Binding-site contacts:
Ligand atom N02 contacts residue GLU296 of chain 1.B at 2.8 Å (salt-bridge).
Ligand atom N29 contacts residue TRP10 of chain 1.A at 3.2 Å.
Ligand atom C25 contacts residue TYR410 of chain 1.B at 4.1 Å (hydrophobic).
Ligand atom C21 contacts residue TRP382 of chain 1.B at 4.1 Å (hydrophobic).
Ligand atom N02 contacts residue PRO269 of chain 1.B at 3.8 Å.
Ligand atom C09 contacts residue GLU296 of chain 1.B at 3.5 Å.
Ligand atom C08 contacts residue HEM1 of chain 1.G at 3.7 Å.
Ligand atom C06 contacts residue PHE288 of chain 1.B at 3.8 Å (hydrophobic).
Ligand atom N12 contacts residue HEM1 of chain 1.G at 2.9 Å (h-bond).
Ligand atom C26 contacts residue MET40 of chain 1.B at 4.1 Å (hydrophobic).
Ligand atom N02 contacts residue HEM1 of chain 1.G at 3.6 Å.
Ligand atom C03 contacts residue HEM1 of chain 1.G at 2.9 Å.
Ligand atom C24 contacts residue MET40 of chain 1.B at 3.9 Å (hydrophobic).
Ligand atom C14 contacts residue HEM1 of chain 1.G at 3.5 Å.
Ligand atom C10 contacts residue GLU296 of chain 1.B at 3.5 Å.
Ligand atom C02 contacts residue TRP291 of chain 1.B at 4.0 Å (hydrophobic).
Ligand atom C08 contacts residue VAL271 of chain 1.B at 3.5 Å (hydrophobic).
Ligand atom C11 contacts residue HEM1 of chain 1.G at 3.1 Å.
Ligand atom C02 contacts residue HEM1 of chain 1.G at 3.7 Å.
Ligand atom C09 contacts residue VAL271 of chain 1.B at 4.0 Å (hydrophobic).
Ligand atom C25 contacts residue MET40 of chain 1.B at 3.8 Å (hydrophobic).
Ligand atom C06 contacts residue VAL271 of chain 1.B at 3.4 Å (hydrophobic).
Ligand atom C09 contacts residue HEM1 of chain 1.G at 3.4 Å.
Ligand atom C13 contacts residue HEM1 of chain 1.G at 3.5 Å.
Ligand atom C02 contacts residue GLU296 of chain 1.B at 3.5 Å.
Ligand atom C07 contacts residue VAL271 of chain 1.B at 3.2 Å (hydrophobic).
Ligand atom C05 contacts residue VAL271 of chain 1.B at 3.9 Å (hydrophobic).
Ligand atom C07 contacts residue HEM1 of chain 1.G at 3.5 Å.
Ligand atom C10 contacts residue HEM1 of chain 1.G at 3.9 Å.
Ligand atom C06 contacts residue HEM1 of chain 1.G at 3.5 Å.
Ligand atom C04 contacts residue HEM1 of chain 1.G at 3.1 Å.
Ligand atom C14 contacts residue TRP382 of chain 1.B at 3.5 Å (hydrophobic).
Ligand atom N02 contacts residue TRP291 of chain 1.B at 2.8 Å (h-bond).
Ligand atom N01 contacts residue GLU296 of chain 1.B at 2.7 Å (salt-bridge).
Ligand atom C28 contacts residue TRP10 of chain 1.A at 3.8 Å (hydrophobic).
Ligand atom C26 contacts residue TYR410 of chain 1.B at 3.8 Å (hydrophobic).
Ligand atom C26 contacts residue HEM1 of chain 1.G at 3.7 Å.
Ligand atom C05 contacts residue HEM1 of chain 1.G at 3.7 Å.
Ligand atom N02 contacts residue TYR292 of chain 1.B at 4.0 Å.
Ligand atom C21 contacts residue HEM1 of chain 1.G at 4.1 Å.

This small molecule binds to this protein.
Small molecule (SMILES): Cc1cc(CCNCc2ccc3ccc(N)nc3c2)ccc1C#N

Sequence of chain 1.B:
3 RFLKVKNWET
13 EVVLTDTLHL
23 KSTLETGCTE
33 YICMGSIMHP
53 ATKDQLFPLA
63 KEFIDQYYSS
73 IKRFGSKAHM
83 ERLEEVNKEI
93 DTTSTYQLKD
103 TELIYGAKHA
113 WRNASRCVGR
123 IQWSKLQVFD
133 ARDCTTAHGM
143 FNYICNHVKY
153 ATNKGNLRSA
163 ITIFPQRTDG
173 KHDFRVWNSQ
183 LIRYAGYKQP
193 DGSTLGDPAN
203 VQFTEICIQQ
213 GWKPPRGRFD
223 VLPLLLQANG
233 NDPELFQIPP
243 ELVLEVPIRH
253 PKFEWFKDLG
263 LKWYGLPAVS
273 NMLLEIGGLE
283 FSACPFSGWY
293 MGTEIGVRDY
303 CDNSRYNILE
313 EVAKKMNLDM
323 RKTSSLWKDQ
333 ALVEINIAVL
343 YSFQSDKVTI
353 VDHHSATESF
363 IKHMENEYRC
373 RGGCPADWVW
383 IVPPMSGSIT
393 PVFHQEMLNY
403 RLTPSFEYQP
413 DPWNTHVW

Sequence of chain 1.A:
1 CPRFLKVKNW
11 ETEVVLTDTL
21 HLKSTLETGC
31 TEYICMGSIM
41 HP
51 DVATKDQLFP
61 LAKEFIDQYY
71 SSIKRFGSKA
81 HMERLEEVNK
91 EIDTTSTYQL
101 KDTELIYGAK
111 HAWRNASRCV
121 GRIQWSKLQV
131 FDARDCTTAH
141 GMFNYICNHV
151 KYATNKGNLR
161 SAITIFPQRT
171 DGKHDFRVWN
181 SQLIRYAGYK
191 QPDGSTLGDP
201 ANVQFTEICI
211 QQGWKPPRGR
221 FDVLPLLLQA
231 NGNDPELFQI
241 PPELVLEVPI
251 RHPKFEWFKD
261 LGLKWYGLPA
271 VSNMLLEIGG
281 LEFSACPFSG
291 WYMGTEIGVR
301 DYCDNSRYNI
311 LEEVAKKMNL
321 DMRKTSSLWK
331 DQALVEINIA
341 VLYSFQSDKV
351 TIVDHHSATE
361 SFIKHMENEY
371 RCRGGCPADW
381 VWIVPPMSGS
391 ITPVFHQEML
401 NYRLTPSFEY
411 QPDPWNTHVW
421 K